Sequence of chain 8.A:
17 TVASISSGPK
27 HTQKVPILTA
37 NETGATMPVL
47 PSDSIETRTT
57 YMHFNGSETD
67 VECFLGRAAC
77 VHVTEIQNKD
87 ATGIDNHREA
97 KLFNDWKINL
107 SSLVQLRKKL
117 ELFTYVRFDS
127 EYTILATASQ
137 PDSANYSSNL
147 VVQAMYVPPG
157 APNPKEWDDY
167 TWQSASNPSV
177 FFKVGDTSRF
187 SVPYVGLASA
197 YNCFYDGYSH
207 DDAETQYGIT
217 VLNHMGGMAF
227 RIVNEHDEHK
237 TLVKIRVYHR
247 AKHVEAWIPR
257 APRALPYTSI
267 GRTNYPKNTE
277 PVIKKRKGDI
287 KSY

Sequence of chain 8.C:
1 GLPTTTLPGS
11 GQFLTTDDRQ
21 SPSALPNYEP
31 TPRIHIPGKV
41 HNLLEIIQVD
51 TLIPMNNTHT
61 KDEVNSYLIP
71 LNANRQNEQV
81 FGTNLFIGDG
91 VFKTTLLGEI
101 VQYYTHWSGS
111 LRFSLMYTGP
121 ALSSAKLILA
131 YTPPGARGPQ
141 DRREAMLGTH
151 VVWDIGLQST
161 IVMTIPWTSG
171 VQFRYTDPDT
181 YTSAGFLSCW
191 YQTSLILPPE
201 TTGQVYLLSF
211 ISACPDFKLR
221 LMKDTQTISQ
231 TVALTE

A small-molecule ligand and the protein it binds are described below.
Small molecule (SMILES): Cc1cc(CCCCCCCOc2ccc(C3=N[C@@H](C)CO3)cc2)on1

Binding-site contacts:
Ligand atom C4 contacts residue PHE186 of chain 8.A at 3.6 Å (hydrophobic).
Ligand atom C5 contacts residue PHE186 of chain 8.A at 3.5 Å (hydrophobic).
Ligand atom C2C contacts residue VAL188 of chain 8.A at 3.2 Å (hydrophobic).
Ligand atom C6C contacts residue MET221 of chain 8.A at 3.7 Å (hydrophobic).
Ligand atom C6B contacts residue LEU106 of chain 8.A at 3.9 Å (hydrophobic).
Ligand atom C4C contacts residue TYR152 of chain 8.A at 3.8 Å (hydrophobic).
Ligand atom CM1 contacts residue SER107 of chain 8.A at 3.9 Å.
Ligand atom N2 contacts residue PHE186 of chain 8.A at 3.7 Å.
Ligand atom O1 contacts residue TYR152 of chain 8.A at 3.9 Å.
Ligand atom C4A contacts residue ASN219 of chain 8.A at 3.5 Å.
Ligand atom C7C contacts residue TYR128 of chain 8.A at 3.6 Å (hydrophobic).
Ligand atom N3A contacts residue ASN219 of chain 8.A at 3.0 Å (h-bond).
Ligand atom O1 contacts residue ALA24 of chain 8.C at 3.6 Å.
Ligand atom C7C contacts residue TYR197 of chain 8.A at 3.8 Å (hydrophobic).
Ligand atom C6B contacts residue TYR197 of chain 8.A at 3.6 Å (hydrophobic).
Ligand atom C3C contacts residue TYR128 of chain 8.A at 3.9 Å (hydrophobic).
Ligand atom O1B contacts residue TYR128 of chain 8.A at 3.9 Å.
Ligand atom C5C contacts residue TYR128 of chain 8.A at 3.5 Å (hydrophobic).
Ligand atom C4B contacts residue LEU106 of chain 8.A at 3.7 Å (hydrophobic).
Ligand atom C31 contacts residue PRO174 of chain 8.A at 3.4 Å (hydrophobic).
Ligand atom C31 contacts residue SER175 of chain 8.A at 3.6 Å.
Ligand atom C31 contacts residue ALA150 of chain 8.A at 3.5 Å (hydrophobic).
Ligand atom O1 contacts residue VAL188 of chain 8.A at 3.8 Å.
Ligand atom C4 contacts residue MET224 of chain 8.A at 3.8 Å (hydrophobic).
Ligand atom C6C contacts residue VAL191 of chain 8.A at 3.2 Å (hydrophobic).
Ligand atom O1 contacts residue PHE186 of chain 8.A at 3.5 Å.
Ligand atom C31 contacts residue VAL176 of chain 8.A at 3.3 Å (hydrophobic).
Ligand atom C2B contacts residue MET221 of chain 8.A at 3.5 Å (hydrophobic).
Ligand atom C1B contacts residue MET221 of chain 8.A at 3.8 Å (hydrophobic).
Ligand atom O1B contacts residue MET221 of chain 8.A at 3.4 Å.
Ligand atom C3 contacts residue PHE186 of chain 8.A at 3.8 Å (hydrophobic).
Ligand atom C5 contacts residue TYR152 of chain 8.A at 3.8 Å (hydrophobic).
Ligand atom C3 contacts residue PRO174 of chain 8.A at 3.8 Å (hydrophobic).
Ligand atom C5C contacts residue ILE104 of chain 8.A at 3.8 Å (hydrophobic).
Ligand atom C4 contacts residue TYR152 of chain 8.A at 3.9 Å (hydrophobic).
Ligand atom C3C contacts residue VAL188 of chain 8.A at 3.3 Å (hydrophobic).
Ligand atom C5B contacts residue LEU106 of chain 8.A at 3.5 Å (hydrophobic).
Ligand atom C5B contacts residue TYR197 of chain 8.A at 3.7 Å (hydrophobic).
Ligand atom N2 contacts residue ALA24 of chain 8.C at 3.4 Å.
Ligand atom C3B contacts residue MET221 of chain 8.A at 3.8 Å (hydrophobic).